This small molecule binds to this protein.
Small molecule (SMILES): C[C@@H]1CCN(CCOc2ccc([C@@H]3c4ccc(O)cc4CC4(CC4)N3C(=O)c3ccccc3)cc2)C1

Sequence of chain 1.A:
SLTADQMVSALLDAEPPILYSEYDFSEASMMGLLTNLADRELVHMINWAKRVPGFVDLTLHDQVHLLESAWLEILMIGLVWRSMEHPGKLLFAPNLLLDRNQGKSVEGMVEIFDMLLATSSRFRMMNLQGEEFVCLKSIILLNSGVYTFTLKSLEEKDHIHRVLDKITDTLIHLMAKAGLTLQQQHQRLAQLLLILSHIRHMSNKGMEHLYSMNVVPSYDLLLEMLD

Binding-site contacts:
Ligand atom C24 contacts residue ALA51 of chain 1.A at 3.8 Å (hydrophobic).
Ligand atom N2 contacts residue VAL234 of chain 1.A at 3.9 Å.
Ligand atom C17 contacts residue LEU129 of chain 1.A at 3.8 Å (hydrophobic).
Ligand atom C1 contacts residue LEU47 of chain 1.A at 3.6 Å (hydrophobic).
Ligand atom C31 contacts residue VAL235 of chain 1.A at 3.7 Å (hydrophobic).
Ligand atom C31 contacts residue VAL234 of chain 1.A at 3.9 Å (hydrophobic).
Ligand atom C23 contacts residue LEU226 of chain 1.A at 3.9 Å (hydrophobic).
Ligand atom C27 contacts residue TRP84 of chain 1.A at 3.6 Å (hydrophobic).
Ligand atom C10 contacts residue LEU85 of chain 1.A at 3.9 Å (hydrophobic).
Ligand atom C16 contacts residue ILE125 of chain 1.A at 3.6 Å (hydrophobic).
Ligand atom C2 contacts residue ALA51 of chain 1.A at 3.9 Å (hydrophobic).
Ligand atom C23 contacts residue ALA51 of chain 1.A at 3.7 Å (hydrophobic).
Ligand atom C15 contacts residue HIS225 of chain 1.A at 3.9 Å.
Ligand atom O3 contacts residue LEU226 of chain 1.A at 3.5 Å.
Ligand atom O2 contacts residue ARG95 of chain 1.A at 3.0 Å (salt-bridge).
Ligand atom C22 contacts residue LEU226 of chain 1.A at 3.7 Å (hydrophobic).
Ligand atom C21 contacts residue THR48 of chain 1.A at 3.8 Å.
Ligand atom C31 contacts residue PRO236 of chain 1.A at 3.7 Å (hydrophobic).
Ligand atom C10 contacts residue MET89 of chain 1.A at 3.5 Å (hydrophobic).
Ligand atom C29 contacts residue ASP52 of chain 1.A at 2.7 Å.
Ligand atom C30 contacts residue VAL234 of chain 1.A at 3.9 Å (hydrophobic).
Ligand atom O2 contacts residue GLU54 of chain 1.A at 2.5 Å (salt-bridge).
Ligand atom C18 contacts residue PHE105 of chain 1.A at 3.9 Å (hydrophobic).
Ligand atom C16 contacts residue PHE126 of chain 1.A at 3.9 Å (hydrophobic).
Ligand atom C20 contacts residue LEU47 of chain 1.A at 3.8 Å (hydrophobic).
Ligand atom O1 contacts residue LEU47 of chain 1.A at 3.3 Å.
Ligand atom C30 contacts residue ASP52 of chain 1.A at 3.0 Å.
Ligand atom C15 contacts residue MET122 of chain 1.A at 3.5 Å (hydrophobic).
Ligand atom C4 contacts residue LEU88 of chain 1.A at 3.8 Å (hydrophobic).
Ligand atom C16 contacts residue MET122 of chain 1.A at 3.2 Å (hydrophobic).
Ligand atom C3 contacts residue GLU54 of chain 1.A at 3.3 Å.
Ligand atom C27 contacts residue ASP52 of chain 1.A at 3.8 Å.
Ligand atom N2 contacts residue ASP52 of chain 1.A at 3.2 Å (salt-bridge).
Ligand atom C27 contacts residue VAL234 of chain 1.A at 3.5 Å (hydrophobic).
Ligand atom C11 contacts residue MET89 of chain 1.A at 3.7 Å (hydrophobic).
Ligand atom C1 contacts residue ALA51 of chain 1.A at 3.7 Å (hydrophobic).
Ligand atom C28 contacts residue ASP52 of chain 1.A at 3.2 Å.
Ligand atom O2 contacts residue LEU88 of chain 1.A at 3.8 Å.
Ligand atom C2 contacts residue GLU54 of chain 1.A at 3.4 Å.
Ligand atom C26 contacts residue VAL234 of chain 1.A at 3.5 Å (hydrophobic).